The small molecule below binds the protein below.
Small molecule (SMILES): CC(=O)N[C@H]1[C@H](O[C@H]2[C@H](O)[C@@H](NC(C)=O)CO[C@@H]2CO[C@@H]2O[C@@H](C)[C@@H](O)[C@@H](O)[C@@H]2O)O[C@H](CO)[C@@H](O)[C@@H]1O

Sequence of chain 1.C:
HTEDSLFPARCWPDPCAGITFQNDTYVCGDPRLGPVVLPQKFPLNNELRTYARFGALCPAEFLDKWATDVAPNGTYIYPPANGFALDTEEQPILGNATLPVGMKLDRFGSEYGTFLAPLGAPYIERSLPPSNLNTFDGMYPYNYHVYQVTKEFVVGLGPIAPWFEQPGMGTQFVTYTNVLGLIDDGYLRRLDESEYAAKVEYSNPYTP

Binding-site contacts:
Ligand atom C5 contacts residue ASN95 of chain 1.C at 3.6 Å.
Ligand atom O6 contacts residue ALA93 of chain 1.C at 4.4 Å.
Ligand atom O5 contacts residue ALA93 of chain 1.C at 4.5 Å.
Ligand atom C5 contacts residue ALA93 of chain 1.C at 4.3 Å (hydrophobic).
Ligand atom O3 contacts residue PRO94 of chain 1.C at 3.8 Å.
Ligand atom C4 contacts residue ASN95 of chain 1.C at 4.2 Å.
Ligand atom O5 contacts residue ASN95 of chain 1.C at 2.3 Å (h-bond).
Ligand atom C7 contacts residue ASN95 of chain 1.C at 3.5 Å.
Ligand atom C3 contacts residue ALA93 of chain 1.C at 3.6 Å (hydrophobic).
Ligand atom O3 contacts residue ALA93 of chain 1.C at 4.1 Å.
Ligand atom C2 contacts residue ASN95 of chain 1.C at 2.4 Å.
Ligand atom N2 contacts residue ASP91 of chain 1.C at 3.5 Å (salt-bridge).
Ligand atom C3 contacts residue ASP91 of chain 1.C at 3.6 Å.
Ligand atom O7 contacts residue ASN95 of chain 1.C at 4.3 Å.
Ligand atom C3 contacts residue PRO94 of chain 1.C at 4.4 Å (hydrophobic).
Ligand atom C2 contacts residue ASP91 of chain 1.C at 3.9 Å.
Ligand atom C1 contacts residue ASP91 of chain 1.C at 3.9 Å.
Ligand atom C8 contacts residue ASN95 of chain 1.C at 4.4 Å.
Ligand atom O3 contacts residue THR42 of chain 1.C at 3.5 Å (h-bond).
Ligand atom O3 contacts residue ASP91 of chain 1.C at 4.3 Å.
Ligand atom C7 contacts residue ASP91 of chain 1.C at 4.4 Å.
Ligand atom C3 contacts residue ASN95 of chain 1.C at 3.7 Å.
Ligand atom C4 contacts residue ALA93 of chain 1.C at 3.9 Å (hydrophobic).
Ligand atom C1 contacts residue ASN95 of chain 1.C at 1.4 Å.
Ligand atom N2 contacts residue ASN95 of chain 1.C at 2.6 Å (h-bond).